The small molecule below binds the protein below.
Small molecule (SMILES): CC(=O)N[C@@H]1[C@@H](O)[C@H](O)[C@@H](CO)O[C@H]1O

Sequence of chain 1.E:
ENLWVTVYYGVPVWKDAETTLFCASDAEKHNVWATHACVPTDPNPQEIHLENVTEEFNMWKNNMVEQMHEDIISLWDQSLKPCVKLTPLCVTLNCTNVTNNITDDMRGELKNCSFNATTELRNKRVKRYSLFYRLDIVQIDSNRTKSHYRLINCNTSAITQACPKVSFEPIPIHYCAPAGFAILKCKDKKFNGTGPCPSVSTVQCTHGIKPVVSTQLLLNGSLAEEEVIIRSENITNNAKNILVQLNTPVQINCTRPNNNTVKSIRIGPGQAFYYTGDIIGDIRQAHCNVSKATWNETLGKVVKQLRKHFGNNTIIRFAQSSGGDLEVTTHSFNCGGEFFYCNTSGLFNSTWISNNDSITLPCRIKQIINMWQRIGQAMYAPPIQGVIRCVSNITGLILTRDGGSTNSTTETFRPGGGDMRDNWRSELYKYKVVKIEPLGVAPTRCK

Binding-site contacts:
Ligand atom C8 contacts residue ASN455 of chain 1.E at 3.8 Å.
Ligand atom C1 contacts residue THR454 of chain 1.E at 4.3 Å.
Ligand atom N2 contacts residue ASN455 of chain 1.E at 2.9 Å (h-bond).
Ligand atom C3 contacts residue ASN455 of chain 1.E at 3.9 Å.
Ligand atom C7 contacts residue ASN455 of chain 1.E at 3.7 Å.
Ligand atom C2 contacts residue THR454 of chain 1.E at 3.9 Å.
Ligand atom O7 contacts residue ASN455 of chain 1.E at 4.2 Å.
Ligand atom C8 contacts residue THR454 of chain 1.E at 3.9 Å.
Ligand atom O5 contacts residue ASN455 of chain 1.E at 2.5 Å (h-bond).
Ligand atom C1 contacts residue ASN455 of chain 1.E at 1.5 Å.
Ligand atom C8 contacts residue SER453 of chain 1.E at 3.3 Å.
Ligand atom N2 contacts residue THR454 of chain 1.E at 4.0 Å.
Ligand atom C2 contacts residue ASN455 of chain 1.E at 2.5 Å.
Ligand atom C5 contacts residue ASN455 of chain 1.E at 3.8 Å.
Ligand atom C4 contacts residue ASN455 of chain 1.E at 4.4 Å.